Binding-site contacts:
Ligand atom C1 contacts residue K341 of chain 1.E at 3.1 Å.
Ligand atom C3 contacts residue K341 of chain 1.E at 3.9 Å.
Ligand atom N1 contacts residue LEU110 of chain 1.A at 4.1 Å.
Ligand atom N contacts residue PHE150 of chain 1.A at 4.5 Å.
Ligand atom C1 contacts residue PHE150 of chain 1.A at 3.2 Å (hydrophobic).
Ligand atom N contacts residue K341 of chain 1.E at 3.7 Å.
Ligand atom C4 contacts residue K341 of chain 1.E at 4.1 Å.
Ligand atom S contacts residue PHE150 of chain 1.A at 3.5 Å.
Ligand atom S contacts residue K341 of chain 1.E at 3.8 Å.
Ligand atom C contacts residue MET148 of chain 1.A at 4.3 Å (hydrophobic).
Ligand atom N3 contacts residue K341 of chain 1.E at 3.9 Å.
Ligand atom S contacts residue MET148 of chain 1.A at 4.0 Å.
Ligand atom C contacts residue PHE150 of chain 1.A at 3.8 Å (hydrophobic).
Ligand atom C contacts residue K341 of chain 1.E at 3.4 Å.
Ligand atom N1 contacts residue K341 of chain 1.E at 3.7 Å.
Ligand atom C2 contacts residue PHE150 of chain 1.A at 4.3 Å (hydrophobic).
Ligand atom C1 contacts residue MET148 of chain 1.A at 3.2 Å (hydrophobic).
Ligand atom N2 contacts residue K341 of chain 1.E at 3.9 Å.
Ligand atom C2 contacts residue K341 of chain 1.E at 3.7 Å.
Ligand atom N2 contacts residue LEU110 of chain 1.A at 4.3 Å.

Sequence of chain 1.A:
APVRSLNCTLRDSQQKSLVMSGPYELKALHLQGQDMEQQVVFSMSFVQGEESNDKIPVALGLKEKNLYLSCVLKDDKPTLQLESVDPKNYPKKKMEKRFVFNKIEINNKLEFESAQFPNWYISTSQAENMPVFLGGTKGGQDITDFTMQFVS

The small molecule below binds the protein below.
Small molecule (SMILES): c1n[nH]c(-c2nccs2)n1